The small molecule below binds the protein below.
Small molecule (SMILES): C[C@H](CCC(=O)O)[C@H]1CC[C@H]2[C@@H]3[C@H](O)C[C@@H]4C[C@H](O)CC[C@]4(C)[C@H]3C[C@H](O)[C@]12C

Sequence of chain 1.J:
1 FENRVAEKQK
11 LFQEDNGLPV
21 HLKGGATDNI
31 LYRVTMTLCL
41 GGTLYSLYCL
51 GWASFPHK

Sequence of chain 1.C:
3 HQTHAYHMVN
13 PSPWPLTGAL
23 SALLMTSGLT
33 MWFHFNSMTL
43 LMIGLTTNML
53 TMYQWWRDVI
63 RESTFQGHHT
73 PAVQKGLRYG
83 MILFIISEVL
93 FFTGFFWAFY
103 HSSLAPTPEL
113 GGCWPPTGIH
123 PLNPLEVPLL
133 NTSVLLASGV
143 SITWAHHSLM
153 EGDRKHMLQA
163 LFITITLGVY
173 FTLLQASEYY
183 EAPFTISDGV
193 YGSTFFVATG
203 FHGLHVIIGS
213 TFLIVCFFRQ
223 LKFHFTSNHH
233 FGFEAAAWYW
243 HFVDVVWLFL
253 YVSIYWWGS

Binding-site contacts:
Ligand atom C3 contacts residue PHE164 of chain 1.C at 4.4 Å (hydrophobic).
Ligand atom C19 contacts residue PHE219 of chain 1.C at 3.7 Å (hydrophobic).
Ligand atom C6 contacts residue LEU160 of chain 1.C at 4.5 Å (hydrophobic).
Ligand atom C16 contacts residue LEU160 of chain 1.C at 4.2 Å (hydrophobic).
Ligand atom C24 contacts residue ARG156 of chain 1.C at 3.1 Å.
Ligand atom C23 contacts residue ARG156 of chain 1.C at 3.9 Å.
Ligand atom C18 contacts residue LEU223 of chain 1.C at 3.5 Å (hydrophobic).
Ligand atom C15 contacts residue LYS157 of chain 1.C at 4.5 Å.
Ligand atom C24 contacts residue PHE1 of chain 1.J at 3.8 Å (hydrophobic).
Ligand atom O26 contacts residue ARG156 of chain 1.C at 2.6 Å (salt-bridge).
Ligand atom C23 contacts residue LEU160 of chain 1.C at 4.4 Å (hydrophobic).
Ligand atom O25 contacts residue ARG156 of chain 1.C at 2.9 Å (salt-bridge).
Ligand atom C10 contacts residue PHE164 of chain 1.C at 4.5 Å (hydrophobic).
Ligand atom C15 contacts residue LEU160 of chain 1.C at 4.0 Å (hydrophobic).
Ligand atom C7 contacts residue GLN161 of chain 1.C at 4.2 Å.
Ligand atom C5 contacts residue PHE164 of chain 1.C at 3.7 Å (hydrophobic).
Ligand atom C18 contacts residue LEU160 of chain 1.C at 4.3 Å (hydrophobic).
Ligand atom C6 contacts residue PHE164 of chain 1.C at 3.8 Å (hydrophobic).
Ligand atom C4 contacts residue PHE164 of chain 1.C at 4.2 Å (hydrophobic).
Ligand atom C19 contacts residue PHE164 of chain 1.C at 3.5 Å (hydrophobic).
Ligand atom C6 contacts residue GLN161 of chain 1.C at 4.1 Å.
Ligand atom C21 contacts residue PHE1 of chain 1.J at 4.0 Å (hydrophobic).
Ligand atom O25 contacts residue PHE1 of chain 1.J at 2.6 Å (h-bond).